This protein binds this small molecule.
Small molecule (SMILES): C[n+]1cn([C@@H]2O[C@H](CO[P](=O)(O)O[P](=O)(O)O[P](=O)(O)OC[C@H]3O[C@@H](n4cnc5c(N)ncnc54)[C@H](O)[C@@H]3O)[C@@H](O)[C@H]2O)c2nc(N)[nH]c(=O)c21

Binding-site contacts:
Ligand atom O22 contacts residue HIS268 of chain 1.A at 3.2 Å.
Ligand atom O15 contacts residue ASN277 of chain 1.A at 3.0 Å (h-bond).
Ligand atom N3C contacts residue ARG322 of chain 1.A at 3.4 Å (salt-bridge).
Ligand atom O21 contacts residue ARG294 of chain 1.A at 2.4 Å (salt-bridge).
Ligand atom N7C contacts residue ARG145 of chain 1.A at 3.1 Å (salt-bridge).
Ligand atom C5B contacts residue SER272 of chain 1.A at 3.4 Å.
Ligand atom N6C contacts residue GLN146 of chain 1.A at 3.3 Å (h-bond).
Ligand atom O12 contacts residue SER272 of chain 1.A at 3.1 Å (h-bond).
Ligand atom N9C contacts residue ARG322 of chain 1.A at 3.2 Å (salt-bridge).
Ligand atom O31 contacts residue LYS207 of chain 1.A at 2.9 Å (salt-bridge).
Ligand atom C2A contacts residue ASP205 of chain 1.A at 3.4 Å.
Ligand atom O33 contacts residue SER272 of chain 1.A at 3.2 Å (h-bond).
Ligand atom C5C contacts residue ARG145 of chain 1.A at 3.2 Å.
Ligand atom O15 contacts residue HIS279 of chain 1.A at 3.1 Å.
Ligand atom O4B contacts residue ARG322 of chain 1.A at 2.9 Å (salt-bridge).
Ligand atom O3A contacts residue HIS279 of chain 1.A at 3.0 Å.
Ligand atom C5 contacts residue TRP175 of chain 1.A at 3.3 Å (hydrophobic).
Ligand atom N1 contacts residue GLU185 of chain 1.A at 2.8 Å (salt-bridge).
Ligand atom N2 contacts residue GLU185 of chain 1.A at 2.7 Å (salt-bridge).
Ligand atom C4C contacts residue ARG322 of chain 1.A at 3.3 Å.
Ligand atom O13 contacts residue SER272 of chain 1.A at 3.2 Å (h-bond).
Ligand atom O6 contacts residue TRP175 of chain 1.A at 3.5 Å.
Ligand atom O3A contacts residue LYS207 of chain 1.A at 2.9 Å (salt-bridge).
Ligand atom N2 contacts residue PRO204 of chain 1.A at 3.2 Å (h-bond).
Ligand atom O3A contacts residue ASP205 of chain 1.A at 2.7 Å (salt-bridge).
Ligand atom O12 contacts residue TYR273 of chain 1.A at 2.9 Å (h-bond).
Ligand atom O11 contacts residue HIS279 of chain 1.A at 3.4 Å (h-bond).
Ligand atom C3A contacts residue ASP205 of chain 1.A at 3.3 Å.
Ligand atom C4 contacts residue TRP175 of chain 1.A at 3.3 Å (hydrophobic).
Ligand atom O21 contacts residue SER272 of chain 1.A at 2.7 Å (h-bond).
Ligand atom O2A contacts residue ASP205 of chain 1.A at 2.8 Å (salt-bridge).
Ligand atom O11 contacts residue ASN277 of chain 1.A at 3.3 Å (h-bond).
Ligand atom O11 contacts residue HIS268 of chain 1.A at 2.9 Å (h-bond).
Ligand atom P1 contacts residue ASN277 of chain 1.A at 3.4 Å.
Ligand atom O2A contacts residue LYS207 of chain 1.A at 3.0 Å.
Ligand atom C6 contacts residue TRP175 of chain 1.A at 3.1 Å (hydrophobic).
Ligand atom O22 contacts residue LYS207 of chain 1.A at 3.2 Å (salt-bridge).
Ligand atom N1C contacts residue GLN146 of chain 1.A at 2.9 Å (h-bond).
Ligand atom O12 contacts residue ASN277 of chain 1.A at 3.2 Å (h-bond).
Ligand atom C1A contacts residue ASP205 of chain 1.A at 3.3 Å.

Sequence of chain 1.A:
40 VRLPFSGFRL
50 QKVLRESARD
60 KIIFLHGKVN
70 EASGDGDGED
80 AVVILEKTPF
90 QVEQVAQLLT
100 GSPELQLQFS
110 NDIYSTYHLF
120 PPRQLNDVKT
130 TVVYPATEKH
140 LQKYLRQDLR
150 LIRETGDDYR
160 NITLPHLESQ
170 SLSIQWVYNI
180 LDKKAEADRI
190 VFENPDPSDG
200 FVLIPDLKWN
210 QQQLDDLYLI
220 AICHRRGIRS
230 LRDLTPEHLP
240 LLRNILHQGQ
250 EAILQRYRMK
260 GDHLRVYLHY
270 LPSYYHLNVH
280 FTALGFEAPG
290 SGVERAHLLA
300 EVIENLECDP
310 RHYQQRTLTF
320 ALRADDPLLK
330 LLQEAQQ